Binding-site contacts:
Ligand atom CM1 contacts residue LW21 of chain 1.V at 3.3 Å.
Ligand atom O1 contacts residue THR61 of chain 1.D at 3.7 Å.
Ligand atom CM2 contacts residue ALA164 of chain 1.D at 3.7 Å (hydrophobic).
Ligand atom CM2 contacts residue LEU142 of chain 1.D at 4.3 Å (hydrophobic).
Ligand atom CM2 contacts residue LYS120 of chain 1.D at 2.6 Å.
Ligand atom CM1 contacts residue ALA200 of chain 1.D at 4.4 Å (hydrophobic).
Ligand atom CM1 contacts residue LYS120 of chain 1.D at 2.4 Å.
Ligand atom O1 contacts residue LW21 of chain 1.V at 3.5 Å (h-bond).
Ligand atom O1 contacts residue ASN63 of chain 1.D at 3.3 Å (h-bond).
Ligand atom O1 contacts residue THR62 of chain 1.D at 3.7 Å.
Ligand atom C contacts residue THR144 of chain 1.D at 4.5 Å.
Ligand atom C contacts residue LYS120 of chain 1.D at 1.4 Å.
Ligand atom O1 contacts residue ASP41 of chain 1.D at 2.6 Å (salt-bridge).
Ligand atom CM2 contacts residue THR144 of chain 1.D at 3.8 Å.
Ligand atom C contacts residue THR61 of chain 1.D at 3.7 Å.
Ligand atom CM1 contacts residue ASP41 of chain 1.D at 3.2 Å.
Ligand atom C contacts residue THR62 of chain 1.D at 4.4 Å.
Ligand atom CM1 contacts residue ASN63 of chain 1.D at 4.2 Å.
Ligand atom CM2 contacts residue ALA200 of chain 1.D at 4.2 Å (hydrophobic).
Ligand atom O1 contacts residue LYS120 of chain 1.D at 2.4 Å (salt-bridge).
Ligand atom CM1 contacts residue THR61 of chain 1.D at 3.9 Å.
Ligand atom C contacts residue ASP41 of chain 1.D at 4.2 Å.

A small-molecule ligand and the protein it binds are described below.
Small molecule (SMILES): CC(=O)CO

Sequence of chain 1.D:
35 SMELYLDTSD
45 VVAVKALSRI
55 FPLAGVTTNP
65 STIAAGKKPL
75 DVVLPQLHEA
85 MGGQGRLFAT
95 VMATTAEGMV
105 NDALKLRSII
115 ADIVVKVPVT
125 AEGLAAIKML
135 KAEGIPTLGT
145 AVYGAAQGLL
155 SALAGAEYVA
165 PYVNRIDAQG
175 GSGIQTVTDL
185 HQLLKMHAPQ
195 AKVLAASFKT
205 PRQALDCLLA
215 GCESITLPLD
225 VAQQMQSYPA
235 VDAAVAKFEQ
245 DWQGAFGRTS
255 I